Sequence of chain 2.A:
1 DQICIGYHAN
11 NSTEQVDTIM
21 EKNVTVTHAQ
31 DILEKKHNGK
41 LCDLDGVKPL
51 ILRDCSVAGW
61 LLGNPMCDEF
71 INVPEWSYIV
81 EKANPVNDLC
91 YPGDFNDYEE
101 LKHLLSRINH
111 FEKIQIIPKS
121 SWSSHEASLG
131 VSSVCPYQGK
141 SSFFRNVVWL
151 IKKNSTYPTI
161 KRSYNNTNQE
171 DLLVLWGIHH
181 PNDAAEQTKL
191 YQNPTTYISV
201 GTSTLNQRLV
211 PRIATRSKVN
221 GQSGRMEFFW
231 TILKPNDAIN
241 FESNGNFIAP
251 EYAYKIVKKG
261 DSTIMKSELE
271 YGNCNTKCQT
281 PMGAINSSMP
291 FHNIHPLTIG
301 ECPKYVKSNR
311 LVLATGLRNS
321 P

The protein below binds the small molecule below.
Small molecule (SMILES): CC(=O)N[C@@H]1[C@@H](O)[C@H](O)[C@@H](CO)O[C@H]1O

Binding-site contacts:
Ligand atom C4 contacts residue ASN23 of chain 2.A at 4.4 Å.
Ligand atom C3 contacts residue ASN23 of chain 2.A at 4.0 Å.
Ligand atom C8 contacts residue LYS22 of chain 2.A at 3.8 Å.
Ligand atom C7 contacts residue LYS22 of chain 2.A at 4.5 Å.
Ligand atom C1 contacts residue ASN23 of chain 2.A at 1.6 Å.
Ligand atom C7 contacts residue ASN23 of chain 2.A at 3.4 Å.
Ligand atom N2 contacts residue ASN23 of chain 2.A at 3.1 Å (h-bond).
Ligand atom O7 contacts residue ASN23 of chain 2.A at 3.1 Å (h-bond).
Ligand atom O5 contacts residue GLN15 of chain 2.A at 3.9 Å.
Ligand atom C2 contacts residue ASN23 of chain 2.A at 2.7 Å.
Ligand atom C5 contacts residue ASN23 of chain 2.A at 3.8 Å.
Ligand atom O5 contacts residue ASN23 of chain 2.A at 2.5 Å (h-bond).